Binding-site contacts:
Ligand atom C3 contacts residue ASP538 of chain 1.A at 4.0 Å.
Ligand atom O7 contacts residue GLN456 of chain 1.A at 3.2 Å.
Ligand atom C8 contacts residue SER540 of chain 1.A at 3.7 Å.
Ligand atom C2 contacts residue ASN568 of chain 1.A at 2.3 Å.
Ligand atom C1 contacts residue ASP538 of chain 1.A at 3.6 Å.
Ligand atom C6 contacts residue GLN456 of chain 1.A at 3.9 Å.
Ligand atom C2 contacts residue GLN456 of chain 1.A at 3.8 Å.
Ligand atom C7 contacts residue TYR512 of chain 1.A at 4.0 Å (hydrophobic).
Ligand atom O5 contacts residue GLN456 of chain 1.A at 3.6 Å (h-bond).
Ligand atom N2 contacts residue ASP538 of chain 1.A at 2.9 Å (salt-bridge).
Ligand atom O6 contacts residue VAL592 of chain 1.A at 3.7 Å.
Ligand atom C3 contacts residue GLN456 of chain 1.A at 3.7 Å.
Ligand atom N2 contacts residue ASN568 of chain 1.A at 2.9 Å (h-bond).
Ligand atom C2 contacts residue ASP538 of chain 1.A at 3.7 Å.
Ligand atom C7 contacts residue ASP538 of chain 1.A at 3.8 Å.
Ligand atom C5 contacts residue ASN568 of chain 1.A at 3.4 Å.
Ligand atom C8 contacts residue ASP538 of chain 1.A at 3.7 Å.
Ligand atom C8 contacts residue VAL566 of chain 1.A at 4.0 Å (hydrophobic).
Ligand atom O6 contacts residue MAN1 of chain 1.T at 1.7 Å.
Ligand atom C3 contacts residue ASN568 of chain 1.A at 3.6 Å.
Ligand atom C5 contacts residue MAN1 of chain 1.T at 4.0 Å.
Ligand atom O7 contacts residue TYR512 of chain 1.A at 3.2 Å (h-bond).
Ligand atom C7 contacts residue ASN568 of chain 1.A at 3.5 Å.
Ligand atom C6 contacts residue GLU590 of chain 1.A at 3.4 Å.
Ligand atom C8 contacts residue VAL536 of chain 1.A at 3.7 Å (hydrophobic).
Ligand atom C7 contacts residue GLN456 of chain 1.A at 4.0 Å.
Ligand atom O3 contacts residue GLN456 of chain 1.A at 3.0 Å (h-bond).
Ligand atom C6 contacts residue VAL566 of chain 1.A at 3.6 Å (hydrophobic).
Ligand atom C4 contacts residue GLN456 of chain 1.A at 3.7 Å.
Ligand atom C8 contacts residue TYR512 of chain 1.A at 3.9 Å (hydrophobic).
Ligand atom C1 contacts residue ASN568 of chain 1.A at 1.2 Å.
Ligand atom O5 contacts residue ASN568 of chain 1.A at 2.1 Å (h-bond).
Ligand atom C6 contacts residue VAL592 of chain 1.A at 3.9 Å (hydrophobic).
Ligand atom N2 contacts residue SER540 of chain 1.A at 3.8 Å.
Ligand atom O7 contacts residue ASN568 of chain 1.A at 3.8 Å.
Ligand atom O6 contacts residue GLU590 of chain 1.A at 2.8 Å (salt-bridge).
Ligand atom C7 contacts residue SER540 of chain 1.A at 3.7 Å.
Ligand atom O5 contacts residue VAL592 of chain 1.A at 3.7 Å.
Ligand atom C4 contacts residue ASN568 of chain 1.A at 4.0 Å.
Ligand atom C6 contacts residue MAN1 of chain 1.T at 2.9 Å.

Sequence of chain 1.A:
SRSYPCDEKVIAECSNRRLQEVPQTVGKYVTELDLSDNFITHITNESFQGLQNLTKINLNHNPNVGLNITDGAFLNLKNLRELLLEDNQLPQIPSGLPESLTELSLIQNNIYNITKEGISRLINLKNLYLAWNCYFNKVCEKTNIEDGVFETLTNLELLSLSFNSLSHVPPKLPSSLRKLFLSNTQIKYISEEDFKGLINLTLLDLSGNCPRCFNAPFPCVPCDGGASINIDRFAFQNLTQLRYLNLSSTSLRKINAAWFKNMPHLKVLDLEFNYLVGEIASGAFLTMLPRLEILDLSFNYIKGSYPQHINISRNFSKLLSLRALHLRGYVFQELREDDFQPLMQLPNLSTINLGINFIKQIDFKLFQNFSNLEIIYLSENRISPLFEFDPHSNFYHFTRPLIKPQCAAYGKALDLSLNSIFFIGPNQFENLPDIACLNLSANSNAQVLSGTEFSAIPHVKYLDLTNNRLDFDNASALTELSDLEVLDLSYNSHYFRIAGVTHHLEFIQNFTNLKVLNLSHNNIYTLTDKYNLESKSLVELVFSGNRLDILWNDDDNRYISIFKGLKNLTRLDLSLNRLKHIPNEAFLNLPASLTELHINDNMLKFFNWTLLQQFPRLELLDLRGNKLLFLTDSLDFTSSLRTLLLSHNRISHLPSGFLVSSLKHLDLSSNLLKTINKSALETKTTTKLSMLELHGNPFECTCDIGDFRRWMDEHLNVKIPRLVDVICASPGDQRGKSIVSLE

The small molecule below binds the protein below.
Small molecule (SMILES): CC(=O)N[C@H]1[C@H](O[C@H]2[C@H](O)[C@@H](NC(C)=O)CO[C@@H]2CO)O[C@H](CO)[C@@H](O[C@@H]2O[C@H](CO)[C@@H](O)[C@H](O)[C@@H]2O)[C@@H]1O